Binding-site contacts:
Ligand atom O4 contacts residue GLY114 of chain 1.C at 2.5 Å (h-bond).
Ligand atom C1 contacts residue SER22 of chain 1.A at 3.3 Å.
Ligand atom C5 contacts residue SER23 of chain 1.A at 3.5 Å.
Ligand atom O4 contacts residue ASP104 of chain 1.A at 3.9 Å.
Ligand atom O2 contacts residue GLU95 of chain 1.A at 3.5 Å (salt-bridge).
Ligand atom O3 contacts residue ASP99 of chain 1.A at 2.4 Å (salt-bridge).
Ligand atom C2 contacts residue ASP104 of chain 1.A at 3.3 Å.
Ligand atom C2 contacts residue CA1 of chain 1.F at 3.8 Å.
Ligand atom C5 contacts residue GLY114 of chain 1.C at 4.0 Å.
Ligand atom O3 contacts residue CA1 of chain 1.F at 2.4 Å.
Ligand atom O4 contacts residue SER22 of chain 1.A at 3.3 Å.
Ligand atom O2 contacts residue CA1 of chain 1.G at 2.5 Å.
Ligand atom C1 contacts residue SER23 of chain 1.A at 3.9 Å.
Ligand atom O2 contacts residue ASP99 of chain 1.A at 3.5 Å (salt-bridge).
Ligand atom C2 contacts residue SER22 of chain 1.A at 3.4 Å.
Ligand atom O3 contacts residue ASP101 of chain 1.A at 2.9 Å (salt-bridge).
Ligand atom C3 contacts residue ASP104 of chain 1.A at 3.8 Å.
Ligand atom O2 contacts residue ASP96 of chain 1.A at 2.7 Å (salt-bridge).
Ligand atom C4 contacts residue CA1 of chain 1.F at 3.4 Å.
Ligand atom C2 contacts residue ASP99 of chain 1.A at 4.2 Å.
Ligand atom C2 contacts residue CA1 of chain 1.G at 3.3 Å.
Ligand atom C3 contacts residue CA1 of chain 1.G at 3.4 Å.
Ligand atom O4 contacts residue ASP101 of chain 1.A at 4.2 Å.
Ligand atom O5 contacts residue SER22 of chain 1.A at 3.4 Å (h-bond).
Ligand atom C3 contacts residue CA1 of chain 1.F at 3.4 Å.
Ligand atom C4 contacts residue ASP99 of chain 1.A at 3.9 Å.
Ligand atom O3 contacts residue CA1 of chain 1.G at 2.5 Å.
Ligand atom O3 contacts residue GLY114 of chain 1.C at 4.2 Å.
Ligand atom C2 contacts residue ASP96 of chain 1.A at 3.5 Å.
Ligand atom O3 contacts residue ASP104 of chain 1.A at 3.1 Å (salt-bridge).
Ligand atom C1 contacts residue ASP96 of chain 1.A at 3.8 Å.
Ligand atom C3 contacts residue ASP99 of chain 1.A at 3.1 Å.
Ligand atom O2 contacts residue SER22 of chain 1.A at 4.1 Å.
Ligand atom O4 contacts residue CA1 of chain 1.F at 2.5 Å.
Ligand atom O5 contacts residue SER23 of chain 1.A at 2.9 Å (h-bond).
Ligand atom C3 contacts residue ASP101 of chain 1.A at 4.2 Å.
Ligand atom O2 contacts residue GLY97 of chain 1.A at 4.0 Å.
Ligand atom O4 contacts residue ASN21 of chain 1.A at 3.0 Å (h-bond).
Ligand atom C4 contacts residue GLY114 of chain 1.C at 3.3 Å.
Ligand atom O2 contacts residue ASP104 of chain 1.A at 3.2 Å (salt-bridge).

This small molecule binds to this protein.
Small molecule (SMILES): CO[C@@H]1OC[C@@H](O)[C@@H](O)[C@@H]1O

Sequence of chain 1.C:
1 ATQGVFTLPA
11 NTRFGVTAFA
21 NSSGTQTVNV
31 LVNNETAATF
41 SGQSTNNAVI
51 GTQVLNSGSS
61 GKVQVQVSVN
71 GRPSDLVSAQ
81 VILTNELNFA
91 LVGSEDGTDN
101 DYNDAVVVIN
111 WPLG

Sequence of chain 1.A:
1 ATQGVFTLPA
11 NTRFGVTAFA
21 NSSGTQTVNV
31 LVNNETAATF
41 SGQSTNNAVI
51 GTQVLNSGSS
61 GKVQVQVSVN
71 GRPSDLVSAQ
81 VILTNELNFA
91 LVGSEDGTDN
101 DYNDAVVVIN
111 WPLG